Binding-site contacts:
Ligand atom C1 contacts residue ASN83 of chain 1.E at 1.4 Å.
Ligand atom O7 contacts residue SER75 of chain 1.E at 4.3 Å.
Ligand atom C2 contacts residue ASN83 of chain 1.E at 2.4 Å.
Ligand atom C5 contacts residue GLY81 of chain 1.E at 4.3 Å.
Ligand atom C1 contacts residue GLY81 of chain 1.E at 4.0 Å.
Ligand atom O5 contacts residue ASN83 of chain 1.E at 2.4 Å (h-bond).
Ligand atom O7 contacts residue GLY81 of chain 1.E at 4.3 Å.
Ligand atom O5 contacts residue GLY81 of chain 1.E at 3.4 Å (h-bond).
Ligand atom C4 contacts residue ASN83 of chain 1.E at 4.2 Å.
Ligand atom C3 contacts residue ASN83 of chain 1.E at 3.8 Å.
Ligand atom C2 contacts residue GLY81 of chain 1.E at 4.3 Å.
Ligand atom N2 contacts residue ASN83 of chain 1.E at 3.0 Å (h-bond).
Ligand atom O7 contacts residue ASN83 of chain 1.E at 3.3 Å (h-bond).
Ligand atom C5 contacts residue ASN83 of chain 1.E at 3.7 Å.
Ligand atom O6 contacts residue ASN83 of chain 1.E at 4.4 Å.
Ligand atom C7 contacts residue ASN83 of chain 1.E at 3.3 Å.
Ligand atom C6 contacts residue GLY81 of chain 1.E at 4.3 Å.

A protein and the small-molecule ligand that binds it are described below.
Small molecule (SMILES): CC(=O)N[C@@H]1[C@@H](O)[C@H](O)[C@@H](CO)O[C@H]1O

Sequence of chain 1.E:
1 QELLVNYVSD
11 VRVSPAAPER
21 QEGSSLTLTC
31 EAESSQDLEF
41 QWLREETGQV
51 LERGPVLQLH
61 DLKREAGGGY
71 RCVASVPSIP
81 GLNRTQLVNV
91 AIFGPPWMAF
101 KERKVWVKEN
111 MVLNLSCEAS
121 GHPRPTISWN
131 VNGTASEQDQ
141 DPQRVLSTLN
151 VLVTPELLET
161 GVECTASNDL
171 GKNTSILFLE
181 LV